Sequence of chain 1.B:
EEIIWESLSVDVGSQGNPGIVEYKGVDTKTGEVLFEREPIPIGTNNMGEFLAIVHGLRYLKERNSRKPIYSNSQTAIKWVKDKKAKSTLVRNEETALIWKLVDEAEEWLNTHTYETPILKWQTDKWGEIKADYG

A small-molecule ligand and the protein it binds are described below.
Small molecule (SMILES): Cc1cn([C@H]2C[C@H](O[P](=O)(O)OC[C@H]3O[C@@H](n4cc(Cl)c(=O)[nH]c4=O)C[C@@H]3O)[C@@H](CO[P](=O)(O)O[C@H]3C[C@H](n4cnc5c(N)ncnc54)O[C@@H]3CO[P](=O)(O)O[C@H]3C[C@H](n4cnc5c(N)ncnc54)O[C@@H]3CO[P](=O)(O)O[C@H]3C[C@H](n4cnc5c(=O)nc(N)[nH]c54)O[C@@H]3CO[P](=O)(O)O[C@H]3C[C@H](n4ccc(N)nc4=O)O[C@@H]3CO[P](=O)(O)O[C@H]3C[C@H](n4cnc5c(=O)nc(N)[nH]c54)O[C@@H]3CO[P](=O)(O)O[C@H]3C[C@H](n4ccc(N)nc4=O)O[C@@H]3CO)O2)c(=O)[nH]c1=O

Binding-site contacts:
Ligand atom O2 contacts residue DG10 of chain 1.F at 2.9 Å (h-bond).
Ligand atom C2 contacts residue UCL8 of chain 1.F at 3.1 Å.
Ligand atom N2 contacts residue DC11 of chain 1.F at 2.8 Å (h-bond).
Ligand atom O2 contacts residue ASN17 of chain 1.B at 3.3 Å (h-bond).
Ligand atom N1 contacts residue UCL8 of chain 1.F at 3.0 Å (h-bond).
Ligand atom O2 contacts residue DG12 of chain 1.F at 3.0 Å (h-bond).
Ligand atom N6 contacts residue DT7 of chain 1.F at 3.0 Å (h-bond).
Ligand atom O6 contacts residue DG10 of chain 1.F at 3.1 Å (h-bond).
Ligand atom N3 contacts residue DA6 of chain 1.F at 2.8 Å (h-bond).
Ligand atom N4 contacts residue DC11 of chain 1.F at 3.1 Å (h-bond).
Ligand atom O6 contacts residue EDO1 of chain 1.L at 3.1 Å (h-bond).
Ligand atom N6 contacts residue UCL8 of chain 1.F at 3.2 Å (h-bond).
Ligand atom OP2 contacts residue THR88 of chain 1.B at 2.9 Å (h-bond).
Ligand atom O5' contacts residue ASN46 of chain 1.B at 3.2 Å (h-bond).
Ligand atom O6 contacts residue DC9 of chain 1.F at 3.0 Å (h-bond).
Ligand atom N7 contacts residue EDO1 of chain 1.L at 3.3 Å (h-bond).
Ligand atom N1 contacts residue DC11 of chain 1.F at 2.8 Å (h-bond).
Ligand atom OP1 contacts residue THR44 of chain 1.B at 2.6 Å (h-bond).
Ligand atom O4' contacts residue ASN46 of chain 1.B at 3.0 Å (h-bond).
Ligand atom N3 contacts residue DG12 of chain 1.F at 2.9 Å (h-bond).
Ligand atom C2 contacts residue DC9 of chain 1.F at 3.3 Å.
Ligand atom N4 contacts residue DG12 of chain 1.F at 2.7 Å (h-bond).
Ligand atom C2' contacts residue ASN17 of chain 1.B at 3.3 Å.
Ligand atom O4' contacts residue ASN17 of chain 1.B at 3.0 Å (h-bond).
Ligand atom N2 contacts residue DG10 of chain 1.F at 3.1 Å (h-bond).
Ligand atom OP2 contacts residue MG1 of chain 1.J at 2.0 Å.
Ligand atom N1 contacts residue DC9 of chain 1.F at 3.0 Å (h-bond).
Ligand atom O4 contacts residue DG4 of chain 1.F at 3.1 Å (h-bond).
Ligand atom N3 contacts residue DG10 of chain 1.F at 2.8 Å (h-bond).
Ligand atom OP1 contacts residue TRP79 of chain 1.B at 2.8 Å (h-bond).
Ligand atom N6 contacts residue DA6 of chain 1.F at 3.0 Å (h-bond).
Ligand atom O4 contacts residue DA5 of chain 1.F at 2.7 Å (h-bond).
Ligand atom O6 contacts residue DC11 of chain 1.F at 2.8 Å (h-bond).
Ligand atom N2 contacts residue DC9 of chain 1.F at 3.0 Å (h-bond).
Ligand atom O4 contacts residue DA5 of chain 1.F at 3.0 Å (h-bond).
Ligand atom OP1 contacts residue SER87 of chain 1.B at 2.8 Å (h-bond).
Ligand atom N1 contacts residue DT7 of chain 1.F at 2.8 Å (h-bond).
Ligand atom N4 contacts residue DG10 of chain 1.F at 2.8 Å (h-bond).
Ligand atom O4 contacts residue DA6 of chain 1.F at 2.6 Å (h-bond).
Ligand atom C4' contacts residue ASN46 of chain 1.B at 3.2 Å.